This protein binds this small molecule.
Small molecule (SMILES): Nc1ncnc2c1ncn2[C@@H]1O[C@H](COP(=O)(O)OP(=O)(O)OP(O)(O)=S)[C@@H](O)[C@H]1O

Binding-site contacts:
Ligand atom N1 contacts residue MET205 of chain 1.C at 3.5 Å.
Ligand atom O3' contacts residue VAL16 of chain 1.C at 2.8 Å (h-bond).
Ligand atom O2' contacts residue VAL16 of chain 1.C at 3.1 Å (h-bond).
Ligand atom S1G contacts residue PRO179 of chain 1.D at 3.6 Å.
Ligand atom O1A contacts residue THR60 of chain 1.C at 3.6 Å (h-bond).
Ligand atom N6 contacts residue THR57 of chain 1.C at 3.5 Å (h-bond).
Ligand atom N6 contacts residue VAL27 of chain 1.C at 3.5 Å.
Ligand atom O1A contacts residue SER61 of chain 1.C at 3.5 Å (h-bond).
Ligand atom N7 contacts residue THR57 of chain 1.C at 3.3 Å.
Ligand atom C5' contacts residue ARG206 of chain 1.C at 3.1 Å.
Ligand atom O2G contacts residue MG1 of chain 1.O at 2.4 Å.
Ligand atom O1A contacts residue LYS59 of chain 1.C at 3.2 Å (salt-bridge).
Ligand atom N6 contacts residue TYR28 of chain 1.C at 3.0 Å (h-bond).
Ligand atom N7 contacts residue GLY58 of chain 1.C at 3.2 Å (h-bond).
Ligand atom S1G contacts residue ARG154 of chain 1.D at 3.1 Å (salt-bridge).
Ligand atom O4' contacts residue ARG206 of chain 1.C at 3.4 Å.
Ligand atom O2' contacts residue TYR19 of chain 1.C at 3.0 Å (h-bond).
Ligand atom O3G contacts residue LYS59 of chain 1.C at 2.6 Å (salt-bridge).
Ligand atom O2A contacts residue SER61 of chain 1.C at 3.3 Å (h-bond).
Ligand atom O2B contacts residue THR60 of chain 1.C at 2.9 Å (h-bond).
Ligand atom C2 contacts residue MET205 of chain 1.C at 3.4 Å (hydrophobic).
Ligand atom O2A contacts residue THR60 of chain 1.C at 3.5 Å.
Ligand atom O3' contacts residue ARG20 of chain 1.C at 3.2 Å.
Ligand atom O2B contacts residue MG1 of chain 1.O at 2.4 Å.
Ligand atom O1A contacts residue GLY58 of chain 1.C at 3.0 Å.
Ligand atom S1G contacts residue ASN148 of chain 1.C at 3.4 Å (h-bond).
Ligand atom O1B contacts residue GLY58 of chain 1.C at 3.6 Å (h-bond).
Ligand atom S1G contacts residue PRO55 of chain 1.C at 3.5 Å.
Ligand atom O2' contacts residue LEU209 of chain 1.C at 3.2 Å.
Ligand atom O3B contacts residue GLY56 of chain 1.C at 3.4 Å (h-bond).
Ligand atom O1B contacts residue LYS59 of chain 1.C at 3.4 Å (salt-bridge).
Ligand atom O1B contacts residue THR57 of chain 1.C at 3.6 Å (h-bond).
Ligand atom O2G contacts residue ARG154 of chain 1.D at 2.7 Å (salt-bridge).
Ligand atom O3A contacts residue ARG206 of chain 1.C at 3.2 Å (salt-bridge).
Ligand atom O3B contacts residue ARG206 of chain 1.C at 3.0 Å (salt-bridge).
Ligand atom O3G contacts residue ASN148 of chain 1.C at 2.7 Å (h-bond).
Ligand atom S1G contacts residue ARG183 of chain 1.D at 3.3 Å (salt-bridge).
Ligand atom PG contacts residue ARG154 of chain 1.D at 3.5 Å.
Ligand atom N3 contacts residue MET205 of chain 1.C at 3.6 Å.
Ligand atom O2A contacts residue ARG20 of chain 1.C at 2.6 Å (salt-bridge).

Sequence of chain 1.C:
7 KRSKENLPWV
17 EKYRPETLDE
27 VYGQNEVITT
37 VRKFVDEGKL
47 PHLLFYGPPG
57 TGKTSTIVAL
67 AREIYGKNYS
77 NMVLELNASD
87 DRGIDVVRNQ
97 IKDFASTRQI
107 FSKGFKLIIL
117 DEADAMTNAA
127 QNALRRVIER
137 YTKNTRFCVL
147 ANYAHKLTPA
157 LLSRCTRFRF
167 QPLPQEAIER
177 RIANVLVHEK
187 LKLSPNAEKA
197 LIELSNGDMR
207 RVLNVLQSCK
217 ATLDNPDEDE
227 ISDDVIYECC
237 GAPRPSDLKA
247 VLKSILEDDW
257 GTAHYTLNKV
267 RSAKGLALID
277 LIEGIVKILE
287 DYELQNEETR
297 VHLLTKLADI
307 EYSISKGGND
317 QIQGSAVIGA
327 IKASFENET

Sequence of chain 1.D:
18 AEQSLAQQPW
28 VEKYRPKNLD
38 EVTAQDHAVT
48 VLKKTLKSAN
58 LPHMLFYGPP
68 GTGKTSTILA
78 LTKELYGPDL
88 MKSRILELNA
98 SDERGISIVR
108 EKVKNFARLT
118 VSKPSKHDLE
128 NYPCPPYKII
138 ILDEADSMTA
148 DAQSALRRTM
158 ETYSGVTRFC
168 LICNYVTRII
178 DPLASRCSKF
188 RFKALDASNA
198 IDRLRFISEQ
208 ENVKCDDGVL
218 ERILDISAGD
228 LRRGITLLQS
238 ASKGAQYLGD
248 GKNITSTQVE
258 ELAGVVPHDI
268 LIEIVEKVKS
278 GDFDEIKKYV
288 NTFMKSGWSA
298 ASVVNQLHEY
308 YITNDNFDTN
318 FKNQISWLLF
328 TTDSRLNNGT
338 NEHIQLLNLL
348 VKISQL